Binding-site contacts:
Ligand atom C8 contacts residue ASN17 of chain 1.F at 3.7 Å.
Ligand atom C2 contacts residue ASN17 of chain 1.F at 2.5 Å.
Ligand atom C8 contacts residue GLY15 of chain 1.F at 4.0 Å.
Ligand atom N2 contacts residue SER101 of chain 1.F at 3.7 Å.
Ligand atom O7 contacts residue LEU16 of chain 1.F at 4.5 Å.
Ligand atom C8 contacts residue LEU16 of chain 1.F at 4.3 Å (hydrophobic).
Ligand atom C5 contacts residue ASN17 of chain 1.F at 3.7 Å.
Ligand atom O5 contacts residue ASN17 of chain 1.F at 2.4 Å (h-bond).
Ligand atom C4 contacts residue ASN17 of chain 1.F at 4.2 Å.
Ligand atom O7 contacts residue SER101 of chain 1.F at 3.1 Å (h-bond).
Ligand atom C3 contacts residue ASN17 of chain 1.F at 3.8 Å.
Ligand atom C7 contacts residue SER101 of chain 1.F at 3.7 Å.
Ligand atom O7 contacts residue GLY15 of chain 1.F at 3.3 Å (h-bond).
Ligand atom N2 contacts residue ASN17 of chain 1.F at 2.9 Å (h-bond).
Ligand atom C1 contacts residue ASN17 of chain 1.F at 1.4 Å.
Ligand atom C7 contacts residue ASN17 of chain 1.F at 3.6 Å.
Ligand atom C7 contacts residue GLY15 of chain 1.F at 4.0 Å.

Sequence of chain 1.F:
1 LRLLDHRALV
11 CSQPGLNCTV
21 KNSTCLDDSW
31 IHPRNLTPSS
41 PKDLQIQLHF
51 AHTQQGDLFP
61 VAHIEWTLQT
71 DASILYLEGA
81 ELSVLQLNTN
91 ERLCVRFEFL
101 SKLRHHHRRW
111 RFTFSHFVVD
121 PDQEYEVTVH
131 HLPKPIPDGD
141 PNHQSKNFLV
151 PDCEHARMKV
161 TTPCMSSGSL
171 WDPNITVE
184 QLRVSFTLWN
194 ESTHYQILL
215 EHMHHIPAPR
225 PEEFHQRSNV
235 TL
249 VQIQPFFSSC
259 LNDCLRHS

A protein and the small-molecule ligand that binds it are described below.
Small molecule (SMILES): CC(=O)N[C@@H]1[C@@H](O)[C@H](O)[C@@H](CO)O[C@H]1O